Sequence of chain 1.J:
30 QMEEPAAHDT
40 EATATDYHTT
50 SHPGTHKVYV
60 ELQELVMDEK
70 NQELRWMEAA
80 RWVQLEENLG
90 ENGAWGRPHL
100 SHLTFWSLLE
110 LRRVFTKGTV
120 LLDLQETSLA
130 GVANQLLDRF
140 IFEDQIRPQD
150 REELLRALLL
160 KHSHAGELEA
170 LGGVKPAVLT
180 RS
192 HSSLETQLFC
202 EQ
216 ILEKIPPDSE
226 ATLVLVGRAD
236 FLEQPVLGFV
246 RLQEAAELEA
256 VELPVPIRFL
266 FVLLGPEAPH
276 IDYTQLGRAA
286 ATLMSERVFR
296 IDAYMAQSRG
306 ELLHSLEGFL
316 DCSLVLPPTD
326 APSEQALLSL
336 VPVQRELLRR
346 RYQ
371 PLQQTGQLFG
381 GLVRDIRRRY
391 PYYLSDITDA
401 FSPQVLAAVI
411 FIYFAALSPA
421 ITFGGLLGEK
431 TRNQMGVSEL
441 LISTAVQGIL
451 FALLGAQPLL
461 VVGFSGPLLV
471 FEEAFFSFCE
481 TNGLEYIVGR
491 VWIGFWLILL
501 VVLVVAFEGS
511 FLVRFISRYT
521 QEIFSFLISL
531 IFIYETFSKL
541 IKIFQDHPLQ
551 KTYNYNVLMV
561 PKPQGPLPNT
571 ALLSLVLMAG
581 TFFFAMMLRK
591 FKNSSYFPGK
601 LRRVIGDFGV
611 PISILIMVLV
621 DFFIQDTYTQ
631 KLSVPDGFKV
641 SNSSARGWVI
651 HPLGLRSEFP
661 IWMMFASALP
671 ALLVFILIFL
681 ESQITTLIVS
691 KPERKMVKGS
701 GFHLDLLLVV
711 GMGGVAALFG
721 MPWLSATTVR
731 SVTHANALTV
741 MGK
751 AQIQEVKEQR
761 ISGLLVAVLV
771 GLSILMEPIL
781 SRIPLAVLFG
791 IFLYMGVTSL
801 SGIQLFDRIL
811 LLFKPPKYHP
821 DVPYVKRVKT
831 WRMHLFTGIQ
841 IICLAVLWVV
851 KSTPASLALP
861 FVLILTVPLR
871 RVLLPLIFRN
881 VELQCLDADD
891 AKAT

Binding-site contacts:
Ligand atom C2 contacts residue ARG432 of chain 1.J at 3.7 Å.
Ligand atom C7 contacts residue ARG432 of chain 1.J at 4.2 Å.
Ligand atom C8 contacts residue ASN433 of chain 1.J at 3.4 Å.
Ligand atom C7 contacts residue ASN642 of chain 1.J at 3.9 Å.
Ligand atom N2 contacts residue ARG432 of chain 1.J at 4.1 Å.
Ligand atom C5 contacts residue ASN642 of chain 1.J at 3.7 Å.
Ligand atom C3 contacts residue ASN642 of chain 1.J at 3.8 Å.
Ligand atom C4 contacts residue ASN642 of chain 1.J at 4.2 Å.
Ligand atom O5 contacts residue ARG432 of chain 1.J at 4.2 Å.
Ligand atom N2 contacts residue ASN642 of chain 1.J at 2.9 Å (h-bond).
Ligand atom C1 contacts residue ARG432 of chain 1.J at 3.9 Å.
Ligand atom C2 contacts residue ASN642 of chain 1.J at 2.5 Å.
Ligand atom N2 contacts residue ASN433 of chain 1.J at 4.4 Å.
Ligand atom C7 contacts residue ASN433 of chain 1.J at 3.3 Å.
Ligand atom O7 contacts residue ARG432 of chain 1.J at 3.8 Å.
Ligand atom O7 contacts residue ASN642 of chain 1.J at 4.4 Å.
Ligand atom O5 contacts residue ASN642 of chain 1.J at 2.4 Å (h-bond).
Ligand atom O7 contacts residue ASN433 of chain 1.J at 2.9 Å (h-bond).
Ligand atom C1 contacts residue ASN642 of chain 1.J at 1.4 Å.

The protein below binds the small molecule below.
Small molecule (SMILES): CC(=O)N[C@@H]1[C@@H](O)[C@H](O)[C@@H](CO)O[C@H]1O